Binding-site contacts:
Ligand atom C1 contacts residue ASN530 of chain 1.C at 1.4 Å.
Ligand atom O5 contacts residue ASN530 of chain 1.C at 2.5 Å (h-bond).
Ligand atom N2 contacts residue ASN530 of chain 1.C at 2.7 Å (h-bond).
Ligand atom C4 contacts residue ASN530 of chain 1.C at 4.3 Å.
Ligand atom O7 contacts residue ASN530 of chain 1.C at 4.2 Å.
Ligand atom C3 contacts residue ASN530 of chain 1.C at 3.8 Å.
Ligand atom C7 contacts residue ASN530 of chain 1.C at 3.3 Å.
Ligand atom O6 contacts residue SER404 of chain 1.C at 3.9 Å.
Ligand atom C6 contacts residue SER404 of chain 1.C at 3.7 Å.
Ligand atom C5 contacts residue ASN530 of chain 1.C at 3.7 Å.
Ligand atom C5 contacts residue SER404 of chain 1.C at 4.5 Å.
Ligand atom C8 contacts residue ASN530 of chain 1.C at 3.4 Å.
Ligand atom C2 contacts residue ASN530 of chain 1.C at 2.4 Å.

Sequence of chain 1.C:
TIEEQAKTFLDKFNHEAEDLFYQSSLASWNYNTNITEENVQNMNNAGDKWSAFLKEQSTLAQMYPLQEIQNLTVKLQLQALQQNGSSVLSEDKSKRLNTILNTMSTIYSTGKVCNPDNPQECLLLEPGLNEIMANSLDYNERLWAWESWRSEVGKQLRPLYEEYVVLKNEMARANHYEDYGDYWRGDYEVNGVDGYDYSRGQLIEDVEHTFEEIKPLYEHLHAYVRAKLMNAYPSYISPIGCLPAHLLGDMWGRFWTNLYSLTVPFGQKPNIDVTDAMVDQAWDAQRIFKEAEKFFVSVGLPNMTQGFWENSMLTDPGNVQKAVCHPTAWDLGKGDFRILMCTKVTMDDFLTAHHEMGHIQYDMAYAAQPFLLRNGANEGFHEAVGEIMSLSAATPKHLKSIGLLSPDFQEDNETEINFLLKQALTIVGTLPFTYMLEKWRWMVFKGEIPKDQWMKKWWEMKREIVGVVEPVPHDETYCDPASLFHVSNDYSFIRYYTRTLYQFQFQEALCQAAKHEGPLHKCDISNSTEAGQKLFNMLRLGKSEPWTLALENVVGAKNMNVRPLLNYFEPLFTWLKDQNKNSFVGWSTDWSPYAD

This protein binds this small molecule.
Small molecule (SMILES): CC(=O)N[C@H]1[C@H](O[C@H]2[C@H](O)[C@@H](NC(C)=O)CO[C@@H]2CO)O[C@H](CO)[C@@H](O[C@@H]2O[C@H](CO)[C@@H](O)[C@H](O)[C@@H]2O)[C@@H]1O